Sequence of chain 3.D:
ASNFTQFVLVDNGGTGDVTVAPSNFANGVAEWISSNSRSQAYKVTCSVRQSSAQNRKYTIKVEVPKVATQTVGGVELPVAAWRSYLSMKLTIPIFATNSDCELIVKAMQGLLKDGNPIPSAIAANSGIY

Sequence of chain 3.C:
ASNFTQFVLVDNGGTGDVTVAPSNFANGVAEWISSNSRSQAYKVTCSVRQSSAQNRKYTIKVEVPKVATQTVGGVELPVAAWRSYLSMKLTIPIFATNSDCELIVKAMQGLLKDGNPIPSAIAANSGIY

Binding-site contacts:
Ligand atom C5' contacts residue ARG49 of chain 3.D at 3.1 Å.
Ligand atom N1 contacts residue THR59 of chain 3.C at 3.5 Å.
Ligand atom P contacts residue ARG49 of chain 3.D at 3.2 Å.
Ligand atom C6 contacts residue THR45 of chain 3.C at 3.5 Å.
Ligand atom N7 contacts residue THR45 of chain 3.C at 2.5 Å (h-bond).
Ligand atom O5' contacts residue ARG49 of chain 3.D at 3.6 Å (salt-bridge).
Ligand atom N7 contacts residue TYR85 of chain 3.C at 3.6 Å.
Ligand atom O3' contacts residue ARG49 of chain 3.D at 3.0 Å (salt-bridge).
Ligand atom N6 contacts residue THR59 of chain 3.C at 2.9 Å (h-bond).
Ligand atom O3' contacts residue SER51 of chain 3.D at 3.4 Å.
Ligand atom C2 contacts residue SER47 of chain 3.C at 3.2 Å.
Ligand atom C5 contacts residue TYR85 of chain 3.C at 3.7 Å (hydrophobic).
Ligand atom OP1 contacts residue SER51 of chain 3.D at 2.8 Å (h-bond).
Ligand atom OP1 contacts residue LYS57 of chain 3.D at 2.8 Å.
Ligand atom P contacts residue LYS89 of chain 3.D at 3.4 Å.
Ligand atom C5 contacts residue THR45 of chain 3.C at 3.2 Å.
Ligand atom C8 contacts residue THR45 of chain 3.C at 3.6 Å.
Ligand atom N6 contacts residue THR91 of chain 3.D at 3.4 Å (h-bond).
Ligand atom N7 contacts residue LYS61 of chain 3.C at 3.5 Å.
Ligand atom OP2 contacts residue LYS43 of chain 3.C at 3.0 Å (salt-bridge).
Ligand atom OP2 contacts residue TYR85 of chain 3.C at 2.9 Å (h-bond).
Ligand atom OP2 contacts residue SER51 of chain 3.D at 3.5 Å (h-bond).
Ligand atom OP2 contacts residue LYS57 of chain 3.D at 3.2 Å (salt-bridge).
Ligand atom OP2 contacts residue LYS89 of chain 3.D at 3.5 Å (salt-bridge).
Ligand atom C8 contacts residue TYR85 of chain 3.C at 3.7 Å (hydrophobic).
Ligand atom P contacts residue SER51 of chain 3.D at 3.4 Å.
Ligand atom C6 contacts residue TYR85 of chain 3.C at 3.7 Å (hydrophobic).
Ligand atom O5' contacts residue LYS57 of chain 3.D at 3.1 Å (salt-bridge).
Ligand atom OP1 contacts residue LYS89 of chain 3.D at 3.3 Å (salt-bridge).
Ligand atom OP2 contacts residue LYS89 of chain 3.D at 3.4 Å (salt-bridge).
Ligand atom N6 contacts residue THR45 of chain 3.C at 2.9 Å (h-bond).
Ligand atom OP1 contacts residue ASN55 of chain 3.D at 3.4 Å (h-bond).
Ligand atom OP2 contacts residue ASN55 of chain 3.D at 3.5 Å (h-bond).
Ligand atom OP1 contacts residue ARG49 of chain 3.D at 2.5 Å (salt-bridge).
Ligand atom N1 contacts residue SER47 of chain 3.C at 2.8 Å (h-bond).
Ligand atom O2' contacts residue GLU63 of chain 3.C at 3.6 Å.
Ligand atom OP2 contacts residue LYS57 of chain 3.D at 2.6 Å (salt-bridge).
Ligand atom P contacts residue LYS57 of chain 3.D at 3.2 Å.
Ligand atom OP1 contacts residue SER52 of chain 3.D at 2.9 Å (h-bond).
Ligand atom C5' contacts residue TYR85 of chain 3.C at 3.7 Å (hydrophobic).

This protein binds this small molecule.
Small molecule (SMILES): Nc1ccn([C@@H]2O[C@H](CO[P](=O)(O)O[C@H]3[C@@H](O)[C@H](n4cnc5c(N)ncnc54)O[C@@H]3CO[P](=O)(O)O[C@H]3[C@@H](O)[C@H](n4cnc5c(=O)nc(N)[nH]c54)O[C@@H]3CO[P](=O)(O)O[C@H]3[C@@H](O)[C@H](n4cnc5c(N)ncnc54)O[C@@H]3CO[P](=O)(O)O[C@H]3[C@@H](O)[C@H](n4cnc5c(N)ncnc54)O[C@@H]3CO[P](=O)(O)O[C@H]3[C@@H](O)[C@H](n4ccc(=O)[nH]c4=O)O[C@@H]3CO[P](=O)(O)O[C@H]3[C@@H](O)[C@H](n4ccc(N)nc4=O)O[C@@H]3CO[P](=O)(O)O[C@H]3[C@@H](O)[C@H](n4ccc(=O)[nH]c4=O)O[C@@H]3CO[P](=O)(O)O[C@H]3[C@@H](O)[C@H](n4cnc5c(=O)nc(N)[nH]c54)O[C@@H]3COPO)[C@@H](O)[C@H]2O)c(=O)n1